The protein below binds the small molecule below.
Small molecule (SMILES): C[C@@H](CC[C@@H](O[C@@H]1O[C@H](CO[C@@H]2O[C@@H](CO)[C@@H](O)[C@H](O)[C@H]2O)[C@@H](O)[C@H](O)[C@H]1O)C(C)(C)O)[C@@H]1CC[C@@]2(C)[C@@H]3CC=C4[C@@H](CC[C@H](O[C@@H]5O[C@@H](CO)[C@@H](O)[C@H](O)[C@H]5O)C4(C)C)[C@]3(C)[C@@H](O)C[C@]12C

Binding-site contacts:
Ligand atom C29 contacts residue LEU197 of chain 1.A at 4.0 Å (hydrophobic).
Ligand atom C44 contacts residue LEU226 of chain 1.A at 3.8 Å (hydrophobic).
Ligand atom O14 contacts residue ARG129 of chain 1.A at 3.2 Å (salt-bridge).
Ligand atom C49 contacts residue HIS157 of chain 1.A at 4.0 Å.
Ligand atom O19 contacts residue ARG129 of chain 1.A at 3.1 Å (salt-bridge).
Ligand atom O06 contacts residue LEU226 of chain 1.A at 2.7 Å (h-bond).
Ligand atom C52 contacts residue ALA195 of chain 1.A at 3.6 Å (hydrophobic).
Ligand atom O02 contacts residue HIS157 of chain 1.A at 3.6 Å.
Ligand atom C24 contacts residue GLU194 of chain 1.A at 4.0 Å.
Ligand atom C61 contacts residue ARG129 of chain 1.A at 3.4 Å.
Ligand atom C55 contacts residue TYR198 of chain 1.A at 3.8 Å (hydrophobic).
Ligand atom C59 contacts residue TYR198 of chain 1.A at 4.0 Å (hydrophobic).
Ligand atom C52 contacts residue GLU194 of chain 1.A at 3.7 Å.
Ligand atom C57 contacts residue HIS157 of chain 1.A at 3.9 Å.
Ligand atom C67 contacts residue ARG129 of chain 1.A at 3.9 Å.
Ligand atom O02 contacts residue LEU226 of chain 1.A at 3.7 Å.
Ligand atom O15 contacts residue ARG129 of chain 1.A at 3.5 Å (salt-bridge).
Ligand atom C29 contacts residue TYR198 of chain 1.A at 3.7 Å (hydrophobic).
Ligand atom C53 contacts residue HIS157 of chain 1.A at 3.5 Å.
Ligand atom C50 contacts residue TYR158 of chain 1.A at 3.7 Å (hydrophobic).
Ligand atom C62 contacts residue ARG129 of chain 1.A at 4.0 Å.
Ligand atom C30 contacts residue LEU227 of chain 1.A at 4.0 Å (hydrophobic).
Ligand atom C49 contacts residue LEU226 of chain 1.A at 3.2 Å (hydrophobic).
Ligand atom C54 contacts residue HIS157 of chain 1.A at 3.7 Å.
Ligand atom O13 contacts residue ARG129 of chain 1.A at 3.8 Å.
Ligand atom C54 contacts residue TYR158 of chain 1.A at 3.5 Å (hydrophobic).
Ligand atom C46 contacts residue TYR198 of chain 1.A at 3.7 Å (hydrophobic).
Ligand atom C47 contacts residue LEU226 of chain 1.A at 4.0 Å (hydrophobic).
Ligand atom C36 contacts residue HIS157 of chain 1.A at 3.7 Å.
Ligand atom O17 contacts residue TRP126 of chain 1.A at 3.5 Å.
Ligand atom C41 contacts residue TYR198 of chain 1.A at 3.6 Å (hydrophobic).
Ligand atom C45 contacts residue GLU194 of chain 1.A at 4.0 Å.
Ligand atom O06 contacts residue VAL225 of chain 1.A at 3.4 Å (h-bond).
Ligand atom O09 contacts residue TYR158 of chain 1.A at 3.2 Å (h-bond).
Ligand atom C65 contacts residue ARG129 of chain 1.A at 3.6 Å.
Ligand atom C52 contacts residue TYR198 of chain 1.A at 3.9 Å (hydrophobic).
Ligand atom C44 contacts residue LEU227 of chain 1.A at 3.5 Å (hydrophobic).
Ligand atom O07 contacts residue TYR158 of chain 1.A at 2.8 Å (h-bond).
Ligand atom C31 contacts residue HIS201 of chain 1.A at 3.9 Å.
Ligand atom C26 contacts residue LEU197 of chain 1.A at 3.6 Å (hydrophobic).

Sequence of chain 1.A:
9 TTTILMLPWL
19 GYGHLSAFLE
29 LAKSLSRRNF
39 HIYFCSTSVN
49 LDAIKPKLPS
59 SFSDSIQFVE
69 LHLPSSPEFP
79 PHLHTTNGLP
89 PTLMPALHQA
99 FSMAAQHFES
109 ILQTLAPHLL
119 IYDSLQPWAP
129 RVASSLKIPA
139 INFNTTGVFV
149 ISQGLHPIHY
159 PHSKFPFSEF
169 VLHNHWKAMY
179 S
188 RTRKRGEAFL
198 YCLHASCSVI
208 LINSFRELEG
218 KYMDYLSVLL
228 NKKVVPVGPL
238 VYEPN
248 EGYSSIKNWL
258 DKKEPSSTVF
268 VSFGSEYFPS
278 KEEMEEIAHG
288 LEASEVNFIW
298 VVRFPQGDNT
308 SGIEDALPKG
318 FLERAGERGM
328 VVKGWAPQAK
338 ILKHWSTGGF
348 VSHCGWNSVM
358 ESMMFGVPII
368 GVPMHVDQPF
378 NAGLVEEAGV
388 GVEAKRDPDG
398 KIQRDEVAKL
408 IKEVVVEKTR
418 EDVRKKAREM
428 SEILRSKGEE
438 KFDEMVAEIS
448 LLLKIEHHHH